Sequence of chain 1.C:
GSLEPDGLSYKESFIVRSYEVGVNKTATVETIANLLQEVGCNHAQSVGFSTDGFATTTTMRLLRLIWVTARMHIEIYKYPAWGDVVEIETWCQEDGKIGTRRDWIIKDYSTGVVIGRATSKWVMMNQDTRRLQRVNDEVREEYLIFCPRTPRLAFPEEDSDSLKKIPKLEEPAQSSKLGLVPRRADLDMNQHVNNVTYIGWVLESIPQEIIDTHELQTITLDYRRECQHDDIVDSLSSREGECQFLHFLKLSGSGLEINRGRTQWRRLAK

Binding-site contacts:
Ligand atom C2 contacts residue TRP156 of chain 1.C at 3.5 Å (hydrophobic).
Ligand atom C18 contacts residue CYS126 of chain 1.C at 3.5 Å (hydrophobic).
Ligand atom C16 contacts residue PHE83 of chain 1.C at 3.8 Å (hydrophobic).
Ligand atom C21 contacts residue ARG136 of chain 1.C at 3.4 Å.
Ligand atom C15 contacts residue CYS126 of chain 1.C at 3.8 Å (hydrophobic).
Ligand atom C12 contacts residue TRP101 of chain 1.C at 3.7 Å (hydrophobic).
Ligand atom C25 contacts residue TRP156 of chain 1.C at 3.6 Å (hydrophobic).
Ligand atom C19 contacts residue PHE180 of chain 1.C at 3.7 Å (hydrophobic).
Ligand atom O9 contacts residue ARG136 of chain 1.C at 3.1 Å (salt-bridge).
Ligand atom N8 contacts residue ARG136 of chain 1.C at 2.8 Å (salt-bridge).
Ligand atom F22 contacts residue ARG136 of chain 1.C at 3.2 Å.
Ligand atom C16 contacts residue CYS126 of chain 1.C at 3.6 Å (hydrophobic).
Ligand atom C20 contacts residue VAL81 of chain 1.C at 3.7 Å (hydrophobic).
Ligand atom C1 contacts residue TRP156 of chain 1.C at 3.8 Å (hydrophobic).
Ligand atom O9 contacts residue CYS126 of chain 1.C at 3.8 Å.
Ligand atom F22 contacts residue ALA78 of chain 1.C at 3.3 Å.
Ligand atom N8 contacts residue TRP156 of chain 1.C at 3.5 Å.
Ligand atom C20 contacts residue ARG136 of chain 1.C at 3.7 Å.
Ligand atom F17 contacts residue TYR177 of chain 1.C at 3.4 Å.
Ligand atom C7 contacts residue TRP156 of chain 1.C at 3.3 Å (hydrophobic).
Ligand atom O24 contacts residue ALA89 of chain 1.C at 3.6 Å.
Ligand atom C11 contacts residue THR134 of chain 1.C at 3.2 Å.
Ligand atom O24 contacts residue ARG136 of chain 1.C at 2.7 Å (salt-bridge).
Ligand atom C1 contacts residue ARG136 of chain 1.C at 3.8 Å.
Ligand atom C23 contacts residue CYS126 of chain 1.C at 3.8 Å (hydrophobic).
Ligand atom C23 contacts residue ARG136 of chain 1.C at 3.5 Å.
Ligand atom C20 contacts residue HIS77 of chain 1.C at 3.4 Å.
Ligand atom S5 contacts residue TRP156 of chain 1.C at 3.6 Å.
Ligand atom C6 contacts residue TRP156 of chain 1.C at 3.2 Å (hydrophobic).
Ligand atom F17 contacts residue CYS126 of chain 1.C at 3.8 Å.
Ligand atom S5 contacts residue GLY87 of chain 1.C at 3.2 Å (h-bond).
Ligand atom C15 contacts residue PHE83 of chain 1.C at 3.5 Å (hydrophobic).
Ligand atom O9 contacts residue TRP156 of chain 1.C at 3.5 Å (h-bond).
Ligand atom C21 contacts residue PHE83 of chain 1.C at 3.6 Å (hydrophobic).
Ligand atom C19 contacts residue HIS77 of chain 1.C at 3.5 Å.
Ligand atom C12 contacts residue THR134 of chain 1.C at 3.6 Å.
Ligand atom F22 contacts residue PHE83 of chain 1.C at 3.6 Å.
Ligand atom C14 contacts residue PHE83 of chain 1.C at 3.6 Å (hydrophobic).
Ligand atom C23 contacts residue ALA89 of chain 1.C at 3.8 Å (hydrophobic).
Ligand atom C4 contacts residue GLY87 of chain 1.C at 3.3 Å.

This small molecule binds to this protein.
Small molecule (SMILES): Cc1ccsc1C1=NO[C@@]2(CCN(Cc3c(F)cccc3F)C2=O)C1